Binding-site contacts:
Ligand atom OAT contacts residue LEU128 of chain 1.G at 3.8 Å.
Ligand atom OAT contacts residue ALA123 of chain 1.G at 3.2 Å (h-bond).
Ligand atom CAH contacts residue ALA121 of chain 1.G at 3.5 Å (hydrophobic).
Ligand atom CAM contacts residue TYR183 of chain 1.G at 3.1 Å (hydrophobic).
Ligand atom CAG contacts residue VAL227 of chain 1.G at 3.8 Å (hydrophobic).
Ligand atom CAX contacts residue MET186 of chain 1.G at 3.8 Å (hydrophobic).
Ligand atom CAP contacts residue PHE230 of chain 1.G at 3.8 Å (hydrophobic).
Ligand atom CAH contacts residue SER223 of chain 1.G at 3.6 Å.
Ligand atom CAK contacts residue NAP1 of chain 1.U at 3.5 Å.
Ligand atom CAO contacts residue VAL227 of chain 1.G at 3.7 Å (hydrophobic).
Ligand atom CAF contacts residue NAP1 of chain 1.U at 3.0 Å.
Ligand atom OAC contacts residue TYR183 of chain 1.G at 2.3 Å (h-bond).
Ligand atom OAB contacts residue PHE122 of chain 1.G at 3.7 Å.
Ligand atom CAP contacts residue TYR173 of chain 1.G at 3.7 Å (hydrophobic).
Ligand atom NAS contacts residue PHE122 of chain 1.G at 3.6 Å.
Ligand atom CAQ contacts residue TYR173 of chain 1.G at 3.7 Å (hydrophobic).
Ligand atom CAN contacts residue VAL180 of chain 1.G at 3.8 Å (hydrophobic).
Ligand atom CAM contacts residue NAP1 of chain 1.U at 3.8 Å.
Ligand atom CAV contacts residue NAP1 of chain 1.U at 3.2 Å.
Ligand atom CAJ contacts residue SER223 of chain 1.G at 3.2 Å.
Ligand atom CAG contacts residue SER223 of chain 1.G at 3.8 Å.
Ligand atom NAS contacts residue ALA123 of chain 1.G at 2.7 Å (h-bond).
Ligand atom OAU contacts residue NAP1 of chain 1.U at 3.2 Å (h-bond).
Ligand atom OAB contacts residue MET125 of chain 1.G at 3.4 Å.
Ligand atom CAR contacts residue NAP1 of chain 1.U at 3.2 Å.
Ligand atom CAZ contacts residue ALA123 of chain 1.G at 3.5 Å (hydrophobic).
Ligand atom OAB contacts residue ALA123 of chain 1.G at 3.7 Å.
Ligand atom CAE contacts residue SER223 of chain 1.G at 3.6 Å.
Ligand atom CAY contacts residue SER223 of chain 1.G at 3.5 Å.
Ligand atom OAC contacts residue NAP1 of chain 1.U at 2.6 Å (h-bond).
Ligand atom CAA contacts residue GLY228 of chain 1.G at 3.7 Å.
Ligand atom CAW contacts residue NAP1 of chain 1.U at 3.4 Å.
Ligand atom CAI contacts residue VAL227 of chain 1.G at 3.6 Å (hydrophobic).
Ligand atom OAC contacts residue LYS190 of chain 1.G at 3.6 Å.
Ligand atom CAI contacts residue SER223 of chain 1.G at 3.8 Å.
Ligand atom CAA contacts residue GLN181 of chain 1.G at 3.1 Å.
Ligand atom CBB contacts residue PHE122 of chain 1.G at 3.6 Å (hydrophobic).
Ligand atom CBA contacts residue NAP1 of chain 1.U at 3.6 Å.
Ligand atom CBB contacts residue ALA123 of chain 1.G at 3.7 Å (hydrophobic).
Ligand atom CAW contacts residue TYR183 of chain 1.G at 3.1 Å (hydrophobic).

This protein binds this small molecule.
Small molecule (SMILES): CCCCCCc1ccc(Oc2ccc(Oc3cccc(O)n3)cc2)c(O)c1

Sequence of chain 1.G:
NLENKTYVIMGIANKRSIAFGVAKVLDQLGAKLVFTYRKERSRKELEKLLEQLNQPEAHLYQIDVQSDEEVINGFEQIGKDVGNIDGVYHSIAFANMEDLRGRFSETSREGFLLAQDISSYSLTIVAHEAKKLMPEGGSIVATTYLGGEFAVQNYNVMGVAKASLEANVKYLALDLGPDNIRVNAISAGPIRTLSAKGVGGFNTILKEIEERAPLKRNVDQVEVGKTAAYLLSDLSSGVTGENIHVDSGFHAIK